Sequence of chain 1.B:
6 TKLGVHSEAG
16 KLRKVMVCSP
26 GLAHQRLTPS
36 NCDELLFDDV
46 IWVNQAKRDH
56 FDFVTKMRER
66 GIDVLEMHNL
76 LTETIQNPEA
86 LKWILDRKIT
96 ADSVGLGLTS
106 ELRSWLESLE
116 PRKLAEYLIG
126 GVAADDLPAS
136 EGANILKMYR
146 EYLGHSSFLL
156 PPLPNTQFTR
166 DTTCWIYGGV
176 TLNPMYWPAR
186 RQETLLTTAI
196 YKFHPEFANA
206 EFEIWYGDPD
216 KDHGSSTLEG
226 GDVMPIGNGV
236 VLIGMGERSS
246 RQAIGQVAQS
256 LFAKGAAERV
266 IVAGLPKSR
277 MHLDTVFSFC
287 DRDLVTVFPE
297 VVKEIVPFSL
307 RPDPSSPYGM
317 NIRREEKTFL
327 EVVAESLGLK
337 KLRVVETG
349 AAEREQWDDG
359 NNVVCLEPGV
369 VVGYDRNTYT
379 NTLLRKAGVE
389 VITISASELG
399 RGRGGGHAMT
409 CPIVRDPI

This protein binds this small molecule.
Small molecule (SMILES): NC(=[NH2+])NCCC[C@H](N)C(=O)O

Binding-site contacts:
Ligand atom CG contacts residue HIS278 of chain 1.B at 3.8 Å.
Ligand atom CB contacts residue GLY400 of chain 1.B at 3.3 Å.
Ligand atom C contacts residue ASN160 of chain 1.B at 3.8 Å.
Ligand atom NH2 contacts residue ALA406 of chain 1.B at 3.8 Å.
Ligand atom NH1 contacts residue HIS278 of chain 1.B at 3.7 Å.
Ligand atom NH1 contacts residue ASP280 of chain 1.B at 2.8 Å (salt-bridge).
Ligand atom NH2 contacts residue ARG165 of chain 1.B at 3.6 Å.
Ligand atom CA contacts residue PHE163 of chain 1.B at 3.8 Å (hydrophobic).
Ligand atom CZ contacts residue HIS278 of chain 1.B at 3.4 Å.
Ligand atom N contacts residue GLY400 of chain 1.B at 2.5 Å (h-bond).
Ligand atom CG contacts residue ASP166 of chain 1.B at 3.5 Å.
Ligand atom CZ contacts residue ASP280 of chain 1.B at 3.5 Å.
Ligand atom CD contacts residue ARG401 of chain 1.B at 3.6 Å.
Ligand atom NH2 contacts residue GLY226 of chain 1.B at 3.3 Å.
Ligand atom OXT contacts residue ARG243 of chain 1.B at 2.9 Å (salt-bridge).
Ligand atom N contacts residue LEU41 of chain 1.B at 2.7 Å (h-bond).
Ligand atom NH2 contacts residue HIS278 of chain 1.B at 3.9 Å.
Ligand atom CB contacts residue ARG401 of chain 1.B at 3.5 Å.
Ligand atom C contacts residue LEU41 of chain 1.B at 3.3 Å (hydrophobic).
Ligand atom CD contacts residue HIS278 of chain 1.B at 3.7 Å.
Ligand atom O contacts residue ARG243 of chain 1.B at 2.8 Å (salt-bridge).
Ligand atom O contacts residue ARG185 of chain 1.B at 2.8 Å (salt-bridge).
Ligand atom CA contacts residue ASN160 of chain 1.B at 3.2 Å.
Ligand atom CZ contacts residue ASP166 of chain 1.B at 3.5 Å.
Ligand atom NH2 contacts residue ASP166 of chain 1.B at 2.8 Å (salt-bridge).
Ligand atom N contacts residue ASN160 of chain 1.B at 2.9 Å (h-bond).
Ligand atom N contacts residue PHE163 of chain 1.B at 3.9 Å.
Ligand atom NH1 contacts residue THR281 of chain 1.B at 3.6 Å (h-bond).
Ligand atom NH1 contacts residue ASN360 of chain 1.B at 3.6 Å.
Ligand atom OXT contacts residue LEU41 of chain 1.B at 3.1 Å.
Ligand atom NE contacts residue HIS278 of chain 1.B at 3.3 Å.
Ligand atom CA contacts residue GLY400 of chain 1.B at 3.4 Å.
Ligand atom NH1 contacts residue ALA406 of chain 1.B at 3.6 Å.
Ligand atom O contacts residue LEU41 of chain 1.B at 3.3 Å.
Ligand atom C contacts residue ARG243 of chain 1.B at 3.1 Å.
Ligand atom CZ contacts residue ALA406 of chain 1.B at 3.5 Å (hydrophobic).
Ligand atom CD contacts residue ASP166 of chain 1.B at 3.8 Å.
Ligand atom NH2 contacts residue ASP280 of chain 1.B at 3.1 Å (salt-bridge).
Ligand atom NE contacts residue ASP166 of chain 1.B at 2.8 Å (salt-bridge).
Ligand atom NE contacts residue ALA406 of chain 1.B at 3.7 Å.